Binding-site contacts:
Ligand atom C1 contacts residue ASN84 of chain 1.A at 1.4 Å.
Ligand atom C8 contacts residue SER83 of chain 1.A at 3.5 Å.
Ligand atom C8 contacts residue ASN84 of chain 1.A at 4.2 Å.
Ligand atom C4 contacts residue ASN84 of chain 1.A at 4.1 Å.
Ligand atom O7 contacts residue ASN84 of chain 1.A at 4.2 Å.
Ligand atom O5 contacts residue ASN84 of chain 1.A at 2.4 Å (h-bond).
Ligand atom C3 contacts residue ASN84 of chain 1.A at 3.7 Å.
Ligand atom C7 contacts residue ASN84 of chain 1.A at 3.8 Å.
Ligand atom C2 contacts residue ASN84 of chain 1.A at 2.3 Å.
Ligand atom C5 contacts residue ASN84 of chain 1.A at 3.7 Å.
Ligand atom N2 contacts residue ASN84 of chain 1.A at 2.8 Å (h-bond).

A protein and the small-molecule ligand that binds it are described below.
Small molecule (SMILES): CC(=O)N[C@@H]1[C@@H](O)[C@H](O)[C@@H](CO)O[C@H]1O

Sequence of chain 1.A:
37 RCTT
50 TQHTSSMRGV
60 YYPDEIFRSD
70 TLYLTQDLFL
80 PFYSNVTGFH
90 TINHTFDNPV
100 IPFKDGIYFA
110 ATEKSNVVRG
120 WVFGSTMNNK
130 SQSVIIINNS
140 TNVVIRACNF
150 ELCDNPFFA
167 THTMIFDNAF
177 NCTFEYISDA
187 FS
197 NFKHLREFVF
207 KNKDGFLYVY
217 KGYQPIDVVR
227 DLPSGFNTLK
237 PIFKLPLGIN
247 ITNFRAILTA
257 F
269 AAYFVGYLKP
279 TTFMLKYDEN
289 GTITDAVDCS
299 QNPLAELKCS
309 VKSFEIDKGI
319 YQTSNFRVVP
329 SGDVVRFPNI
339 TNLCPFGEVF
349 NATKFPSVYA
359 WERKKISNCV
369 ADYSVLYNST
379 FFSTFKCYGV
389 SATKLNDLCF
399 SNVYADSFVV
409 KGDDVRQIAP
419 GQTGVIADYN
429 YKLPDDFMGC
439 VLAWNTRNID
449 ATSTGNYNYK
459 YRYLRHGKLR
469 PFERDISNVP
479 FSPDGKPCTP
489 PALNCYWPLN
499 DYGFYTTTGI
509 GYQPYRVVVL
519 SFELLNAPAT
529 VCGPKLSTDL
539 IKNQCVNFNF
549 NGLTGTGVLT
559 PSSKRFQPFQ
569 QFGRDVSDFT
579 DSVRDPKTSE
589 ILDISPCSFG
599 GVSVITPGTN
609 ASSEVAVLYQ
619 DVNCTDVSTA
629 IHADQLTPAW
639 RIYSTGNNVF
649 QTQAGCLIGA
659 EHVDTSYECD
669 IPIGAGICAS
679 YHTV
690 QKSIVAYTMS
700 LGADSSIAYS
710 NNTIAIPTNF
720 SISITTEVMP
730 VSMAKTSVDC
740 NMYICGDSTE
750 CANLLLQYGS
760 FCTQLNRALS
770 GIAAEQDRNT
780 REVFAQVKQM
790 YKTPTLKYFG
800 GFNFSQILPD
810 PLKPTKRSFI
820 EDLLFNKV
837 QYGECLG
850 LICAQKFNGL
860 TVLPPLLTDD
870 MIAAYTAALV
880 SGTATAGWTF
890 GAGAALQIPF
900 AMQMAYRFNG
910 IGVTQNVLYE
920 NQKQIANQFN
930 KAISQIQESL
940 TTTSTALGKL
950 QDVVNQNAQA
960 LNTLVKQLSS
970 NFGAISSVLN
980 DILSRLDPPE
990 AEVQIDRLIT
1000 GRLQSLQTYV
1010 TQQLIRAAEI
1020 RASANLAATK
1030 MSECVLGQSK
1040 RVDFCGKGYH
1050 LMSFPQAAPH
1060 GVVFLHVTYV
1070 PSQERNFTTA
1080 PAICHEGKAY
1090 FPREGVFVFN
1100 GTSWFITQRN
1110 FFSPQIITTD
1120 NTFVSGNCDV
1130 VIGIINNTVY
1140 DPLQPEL